This protein binds this small molecule.
Small molecule (SMILES): O=C([O-])C(=O)[O-]

Binding-site contacts:
Ligand atom O1 contacts residue THR244 of chain 1.E at 3.8 Å.
Ligand atom C2 contacts residue ASP212 of chain 1.E at 3.9 Å.
Ligand atom O4 contacts residue ALA209 of chain 1.E at 4.1 Å.
Ligand atom O1 contacts residue MET207 of chain 1.E at 4.1 Å.
Ligand atom O4 contacts residue MG1 of chain 1.BA at 2.1 Å.
Ligand atom O1 contacts residue MG1 of chain 1.BA at 4.4 Å.
Ligand atom O4 contacts residue GLU188 of chain 1.E at 2.9 Å (salt-bridge).
Ligand atom C1 contacts residue THR244 of chain 1.E at 4.2 Å.
Ligand atom O4 contacts residue ASP212 of chain 1.E at 2.8 Å (salt-bridge).
Ligand atom O1 contacts residue ALA209 of chain 1.E at 4.1 Å.
Ligand atom O3 contacts residue ASP212 of chain 1.E at 4.4 Å.
Ligand atom C2 contacts residue THR244 of chain 1.E at 3.6 Å.
Ligand atom O4 contacts residue GLY211 of chain 1.E at 3.9 Å.
Ligand atom C2 contacts residue MG1 of chain 1.BA at 3.0 Å.
Ligand atom O2 contacts residue ARG210 of chain 1.E at 3.6 Å.
Ligand atom O2 contacts residue GLU188 of chain 1.E at 4.4 Å.
Ligand atom O1 contacts residue MET276 of chain 1.E at 4.2 Å.
Ligand atom C2 contacts residue ALA209 of chain 1.E at 3.6 Å (hydrophobic).
Ligand atom O2 contacts residue ALA209 of chain 1.E at 3.4 Å.
Ligand atom O3 contacts residue LYS186 of chain 1.E at 2.7 Å (salt-bridge).
Ligand atom C1 contacts residue ALA209 of chain 1.E at 3.9 Å (hydrophobic).
Ligand atom O2 contacts residue GLY211 of chain 1.E at 3.0 Å (h-bond).
Ligand atom O2 contacts residue ASP212 of chain 1.E at 3.8 Å.
Ligand atom C1 contacts residue MG1 of chain 1.BA at 3.1 Å.
Ligand atom C1 contacts residue GLU188 of chain 1.E at 3.7 Å.
Ligand atom O1 contacts residue LYS186 of chain 1.E at 3.6 Å (salt-bridge).
Ligand atom O3 contacts residue GLU188 of chain 1.E at 3.4 Å (salt-bridge).
Ligand atom O2 contacts residue THR244 of chain 1.E at 2.6 Å (h-bond).
Ligand atom C2 contacts residue GLY211 of chain 1.E at 4.0 Å.
Ligand atom O1 contacts residue ARG87 of chain 1.E at 4.1 Å.
Ligand atom C2 contacts residue GLU188 of chain 1.E at 3.5 Å.
Ligand atom C1 contacts residue LYS186 of chain 1.E at 3.4 Å.
Ligand atom O3 contacts residue ARG87 of chain 1.E at 4.3 Å.
Ligand atom O2 contacts residue MG1 of chain 1.BA at 4.1 Å.
Ligand atom O3 contacts residue MG1 of chain 1.BA at 2.5 Å.

Sequence of chain 1.E:
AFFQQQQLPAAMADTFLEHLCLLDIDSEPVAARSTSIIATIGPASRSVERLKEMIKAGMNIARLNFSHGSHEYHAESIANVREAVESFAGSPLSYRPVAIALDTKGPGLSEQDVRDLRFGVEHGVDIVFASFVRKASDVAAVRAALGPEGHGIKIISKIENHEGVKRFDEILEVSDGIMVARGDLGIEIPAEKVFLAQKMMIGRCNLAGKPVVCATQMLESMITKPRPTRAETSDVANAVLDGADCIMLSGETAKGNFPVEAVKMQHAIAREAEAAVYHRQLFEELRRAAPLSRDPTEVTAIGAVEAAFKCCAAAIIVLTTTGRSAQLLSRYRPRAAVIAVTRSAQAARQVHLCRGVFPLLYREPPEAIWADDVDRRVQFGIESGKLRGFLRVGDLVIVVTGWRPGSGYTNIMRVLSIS